Sequence of chain 1.F:
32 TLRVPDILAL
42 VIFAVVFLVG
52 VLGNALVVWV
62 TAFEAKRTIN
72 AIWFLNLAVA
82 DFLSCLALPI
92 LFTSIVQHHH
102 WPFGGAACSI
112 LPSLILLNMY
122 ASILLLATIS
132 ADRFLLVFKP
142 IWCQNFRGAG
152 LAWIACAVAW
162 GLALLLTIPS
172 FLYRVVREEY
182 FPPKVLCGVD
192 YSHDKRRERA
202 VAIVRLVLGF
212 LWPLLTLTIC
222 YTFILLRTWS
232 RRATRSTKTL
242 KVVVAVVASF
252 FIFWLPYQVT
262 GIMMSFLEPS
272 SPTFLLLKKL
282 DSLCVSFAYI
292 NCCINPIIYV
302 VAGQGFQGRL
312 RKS

The small molecule below binds the protein below.
Small molecule (SMILES): CN[C@@H](Cc1ccccc1)C(=O)N[C@@H](CCCCN)C(=O)N1CCC[C@H]1C(=O)N[C@H](CC1CCCCC1)C(=O)N[C@@H](CC1CCCCC1)C(=O)N[C@H](CCCN=C(N)N)C(=O)O

Binding-site contacts:
Ligand atom CD2 contacts residue ARG178 of chain 1.F at 3.6 Å.
Ligand atom C2 contacts residue ARG175 of chain 1.F at 3.9 Å.
Ligand atom CE1 contacts residue CYS188 of chain 1.F at 3.7 Å (hydrophobic).
Ligand atom CA contacts residue ASP191 of chain 1.F at 3.4 Å.
Ligand atom CE contacts residue GLU199 of chain 1.F at 3.8 Å.
Ligand atom NH2 contacts residue ASP282 of chain 1.F at 2.6 Å (salt-bridge).
Ligand atom CD1 contacts residue LEU187 of chain 1.F at 3.5 Å (hydrophobic).
Ligand atom CG contacts residue PHE275 of chain 1.F at 3.4 Å (hydrophobic).
Ligand atom C3 contacts residue PRO113 of chain 1.F at 3.7 Å (hydrophobic).
Ligand atom O contacts residue ARG175 of chain 1.F at 3.7 Å.
Ligand atom C contacts residue ASP191 of chain 1.F at 3.7 Å.
Ligand atom O contacts residue VAL190 of chain 1.F at 3.0 Å (h-bond).
Ligand atom CG contacts residue ASP191 of chain 1.F at 3.6 Å.
Ligand atom NH2 contacts residue VAL286 of chain 1.F at 3.9 Å.
Ligand atom CB contacts residue LEU187 of chain 1.F at 3.7 Å (hydrophobic).
Ligand atom O contacts residue LYS279 of chain 1.F at 2.9 Å (salt-bridge).
Ligand atom CD contacts residue TYR258 of chain 1.F at 3.7 Å (hydrophobic).
Ligand atom CZ contacts residue ILE116 of chain 1.F at 3.7 Å (hydrophobic).
Ligand atom CE2 contacts residue ARG178 of chain 1.F at 3.2 Å.
Ligand atom CB contacts residue LEU187 of chain 1.F at 3.6 Å (hydrophobic).
Ligand atom CZ contacts residue VAL176 of chain 1.F at 3.7 Å (hydrophobic).
Ligand atom CZ contacts residue ASP282 of chain 1.F at 3.0 Å.
Ligand atom CG contacts residue LEU187 of chain 1.F at 3.8 Å (hydrophobic).
Ligand atom CE1 contacts residue LEU187 of chain 1.F at 3.2 Å (hydrophobic).
Ligand atom CG contacts residue TYR258 of chain 1.F at 3.6 Å (hydrophobic).
Ligand atom O contacts residue ASP191 of chain 1.F at 3.3 Å (salt-bridge).
Ligand atom NH2 contacts residue TYR258 of chain 1.F at 3.0 Å.
Ligand atom CE2 contacts residue LEU92 of chain 1.F at 3.7 Å (hydrophobic).
Ligand atom NZ contacts residue GLU199 of chain 1.F at 2.3 Å (salt-bridge).
Ligand atom NZ contacts residue SER266 of chain 1.F at 3.8 Å.
Ligand atom CZ contacts residue TYR258 of chain 1.F at 3.5 Å (hydrophobic).
Ligand atom CD2 contacts residue ASP191 of chain 1.F at 3.0 Å.
Ligand atom CE2 contacts residue ASP191 of chain 1.F at 3.4 Å.
Ligand atom CZ contacts residue LEU187 of chain 1.F at 3.8 Å (hydrophobic).
Ligand atom NH1 contacts residue ASP282 of chain 1.F at 2.8 Å (salt-bridge).
Ligand atom N contacts residue CYS188 of chain 1.F at 3.4 Å (h-bond).
Ligand atom CE1 contacts residue GLY189 of chain 1.F at 3.2 Å.
Ligand atom CZ contacts residue GLY189 of chain 1.F at 3.2 Å.
Ligand atom NE contacts residue TYR258 of chain 1.F at 3.1 Å.
Ligand atom OXT contacts residue TYR192 of chain 1.F at 3.8 Å.